Sequence of chain 1.D:
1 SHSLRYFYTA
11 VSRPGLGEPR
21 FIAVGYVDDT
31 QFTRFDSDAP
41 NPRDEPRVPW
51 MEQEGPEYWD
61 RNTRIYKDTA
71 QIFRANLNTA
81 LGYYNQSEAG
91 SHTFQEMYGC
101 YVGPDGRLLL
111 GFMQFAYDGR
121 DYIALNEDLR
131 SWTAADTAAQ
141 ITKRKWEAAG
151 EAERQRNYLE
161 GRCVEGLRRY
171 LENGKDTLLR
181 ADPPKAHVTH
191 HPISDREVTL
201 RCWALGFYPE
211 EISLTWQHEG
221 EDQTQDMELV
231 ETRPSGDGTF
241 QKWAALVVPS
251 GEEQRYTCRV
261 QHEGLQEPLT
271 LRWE

The small molecule below binds the protein below.
Small molecule (SMILES): CC[C@H](C)[C@H](N)C(=O)N1CCC[C@H]1C(=O)N[C@@H](C)C(=O)N[C@@H](Cc1ccc(O)cc1)C(=O)NCC(=O)N[C@H](C(=O)N[C@@H](CC(C)C)C(=O)N[C@H](C(=O)N[C@H](C(=O)O)[C@@H](C)CC)[C@@H](C)O)C(C)C

Binding-site contacts:
Ligand atom CD1 contacts residue ALA149 of chain 1.D at 3.5 Å (hydrophobic).
Ligand atom CD2 contacts residue ARG162 of chain 1.D at 3.2 Å.
Ligand atom C contacts residue THR142 of chain 1.D at 3.5 Å.
Ligand atom N contacts residue TYR98 of chain 1.D at 2.9 Å (h-bond).
Ligand atom CA contacts residue TYR170 of chain 1.D at 3.5 Å (hydrophobic).
Ligand atom CD1 contacts residue ASN76 of chain 1.D at 3.3 Å.
Ligand atom O contacts residue TYR83 of chain 1.D at 3.4 Å (h-bond).
Ligand atom O contacts residue TRP146 of chain 1.D at 3.3 Å.
Ligand atom N contacts residue TYR170 of chain 1.D at 3.1 Å (h-bond).
Ligand atom CA contacts residue TYR98 of chain 1.D at 3.2 Å (hydrophobic).
Ligand atom C contacts residue ASN76 of chain 1.D at 3.2 Å.
Ligand atom O contacts residue LYS145 of chain 1.D at 2.6 Å (salt-bridge).
Ligand atom CA contacts residue TYR158 of chain 1.D at 3.5 Å (hydrophobic).
Ligand atom CE2 contacts residue ARG162 of chain 1.D at 2.7 Å.
Ligand atom O contacts residue TRP146 of chain 1.D at 3.0 Å (h-bond).
Ligand atom CG contacts residue GLU151 of chain 1.D at 3.1 Å.
Ligand atom O contacts residue TYR158 of chain 1.D at 2.6 Å (h-bond).
Ligand atom C contacts residue TYR6 of chain 1.D at 3.2 Å (hydrophobic).
Ligand atom N contacts residue ASN76 of chain 1.D at 2.6 Å (h-bond).
Ligand atom CB contacts residue TYR66 of chain 1.D at 3.5 Å (hydrophobic).
Ligand atom O contacts residue THR142 of chain 1.D at 2.7 Å (h-bond).
Ligand atom CA contacts residue ASN76 of chain 1.D at 3.1 Å.
Ligand atom CG2 contacts residue TYR170 of chain 1.D at 3.4 Å (hydrophobic).
Ligand atom C contacts residue TYR98 of chain 1.D at 3.5 Å (hydrophobic).
Ligand atom CD1 contacts residue ARG162 of chain 1.D at 3.0 Å.
Ligand atom O contacts residue ILE65 of chain 1.D at 3.3 Å.
Ligand atom OG1 contacts residue ASN76 of chain 1.D at 3.4 Å (h-bond).
Ligand atom CG2 contacts residue LYS145 of chain 1.D at 3.1 Å.
Ligand atom N contacts residue TYR6 of chain 1.D at 3.4 Å (h-bond).
Ligand atom O contacts residue ARG154 of chain 1.D at 2.5 Å (salt-bridge).
Ligand atom CA contacts residue TYR6 of chain 1.D at 3.1 Å (hydrophobic).
Ligand atom O contacts residue ILE72 of chain 1.D at 3.6 Å.
Ligand atom CD1 contacts residue GLU151 of chain 1.D at 3.5 Å.
Ligand atom CG1 contacts residue ASN76 of chain 1.D at 3.3 Å.
Ligand atom CB contacts residue GLU151 of chain 1.D at 3.5 Å.
Ligand atom C contacts residue ARG154 of chain 1.D at 3.3 Å.
Ligand atom N contacts residue TYR6 of chain 1.D at 3.3 Å (h-bond).
Ligand atom CG1 contacts residue ARG162 of chain 1.D at 3.4 Å.
Ligand atom C contacts residue LYS145 of chain 1.D at 3.3 Å.
Ligand atom O contacts residue LYS145 of chain 1.D at 3.6 Å.